Sequence of chain 1.B:
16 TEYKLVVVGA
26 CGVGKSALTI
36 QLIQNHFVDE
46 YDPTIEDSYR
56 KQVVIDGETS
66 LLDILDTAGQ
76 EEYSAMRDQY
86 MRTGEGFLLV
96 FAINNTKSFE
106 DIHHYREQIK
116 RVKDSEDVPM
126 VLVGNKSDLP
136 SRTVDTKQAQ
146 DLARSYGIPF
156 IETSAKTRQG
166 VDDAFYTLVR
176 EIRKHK

This protein binds this small molecule.
Small molecule (SMILES): CCC(=O)N1CC(NC(=O)COc2ccc(Br)cc2C(=O)N2CC=C(c3ccccc3)C2)C1

Binding-site contacts:
Ligand atom O04 contacts residue GDP1 of chain 1.M at 3.6 Å (h-bond).
Ligand atom C10 contacts residue GLN75 of chain 1.B at 3.8 Å.
Ligand atom N05 contacts residue CYS26 of chain 1.B at 3.7 Å.
Ligand atom C10 contacts residue ALA73 of chain 1.B at 3.9 Å (hydrophobic).
Ligand atom C01 contacts residue CYS26 of chain 1.B at 1.8 Å (hydrophobic).
Ligand atom C31 contacts residue HIS109 of chain 1.B at 3.5 Å.
Ligand atom C12 contacts residue GLN75 of chain 1.B at 3.4 Å.
Ligand atom C03 contacts residue CYS26 of chain 1.B at 3.2 Å (hydrophobic).
Ligand atom N09 contacts residue ALA73 of chain 1.B at 3.1 Å (h-bond).
Ligand atom C31 contacts residue ASP106 of chain 1.B at 3.4 Å.
Ligand atom C06 contacts residue TYR110 of chain 1.B at 3.8 Å (hydrophobic).
Ligand atom BR18 contacts residue GLN113 of chain 1.B at 3.9 Å.
Ligand atom C30 contacts residue HIS109 of chain 1.B at 3.8 Å.
Ligand atom C12 contacts residue ALA73 of chain 1.B at 3.8 Å (hydrophobic).
Ligand atom O13 contacts residue GLU77 of chain 1.B at 3.7 Å.
Ligand atom O11 contacts residue TYR110 of chain 1.B at 3.1 Å (h-bond).
Ligand atom C16 contacts residue MET86 of chain 1.B at 3.7 Å (hydrophobic).
Ligand atom O04 contacts residue LYS30 of chain 1.B at 3.0 Å (salt-bridge).
Ligand atom C07 contacts residue TYR110 of chain 1.B at 3.5 Å (hydrophobic).
Ligand atom C08 contacts residue GLY74 of chain 1.B at 3.6 Å.
Ligand atom C29 contacts residue TYR110 of chain 1.B at 3.7 Å (hydrophobic).
Ligand atom C19 contacts residue GLN113 of chain 1.B at 3.5 Å.
Ligand atom O04 contacts residue ALA73 of chain 1.B at 3.8 Å.
Ligand atom C17 contacts residue MET86 of chain 1.B at 3.5 Å (hydrophobic).
Ligand atom BR18 contacts residue MET86 of chain 1.B at 3.8 Å.
Ligand atom BR18 contacts residue ILE114 of chain 1.B at 3.6 Å.
Ligand atom C32 contacts residue HIS109 of chain 1.B at 3.5 Å.
Ligand atom C30 contacts residue ASP106 of chain 1.B at 3.8 Å.
Ligand atom C30 contacts residue TYR110 of chain 1.B at 3.8 Å (hydrophobic).
Ligand atom O04 contacts residue CYS26 of chain 1.B at 3.7 Å.
Ligand atom C19 contacts residue MET86 of chain 1.B at 3.9 Å (hydrophobic).
Ligand atom C06 contacts residue GLY24 of chain 1.B at 3.2 Å.
Ligand atom C06 contacts residue ALA25 of chain 1.B at 3.9 Å (hydrophobic).
Ligand atom C02 contacts residue PRO48 of chain 1.B at 3.7 Å (hydrophobic).
Ligand atom O22 contacts residue GLU77 of chain 1.B at 3.6 Å.
Ligand atom C03 contacts residue LYS30 of chain 1.B at 3.9 Å.
Ligand atom N23 contacts residue GLN113 of chain 1.B at 3.9 Å.
Ligand atom C02 contacts residue CYS26 of chain 1.B at 2.6 Å (hydrophobic).
Ligand atom C02 contacts residue GLY74 of chain 1.B at 3.6 Å.
Ligand atom C06 contacts residue CYS26 of chain 1.B at 3.6 Å (hydrophobic).